Sequence of chain 1.D:
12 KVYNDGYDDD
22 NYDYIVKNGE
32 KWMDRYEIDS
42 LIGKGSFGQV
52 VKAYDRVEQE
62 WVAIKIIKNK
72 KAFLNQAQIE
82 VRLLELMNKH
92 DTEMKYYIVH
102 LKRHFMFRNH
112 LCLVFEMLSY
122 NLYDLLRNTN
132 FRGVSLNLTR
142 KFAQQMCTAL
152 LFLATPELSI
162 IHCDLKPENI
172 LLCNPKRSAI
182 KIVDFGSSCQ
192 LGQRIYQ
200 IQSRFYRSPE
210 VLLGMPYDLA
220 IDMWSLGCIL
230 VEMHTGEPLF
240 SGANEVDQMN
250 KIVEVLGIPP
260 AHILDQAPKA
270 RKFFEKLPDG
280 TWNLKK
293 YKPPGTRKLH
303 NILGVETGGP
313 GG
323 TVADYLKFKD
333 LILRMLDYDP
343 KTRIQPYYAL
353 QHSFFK

The protein below binds the small molecule below.
Small molecule (SMILES): COc1ccc2sc(NC(C)=O)nc2c1

Binding-site contacts:
Ligand atom CAB contacts residue LYS66 of chain 1.D at 3.8 Å.
Ligand atom CAA contacts residue ILE43 of chain 1.D at 3.7 Å (hydrophobic).
Ligand atom CAF contacts residue LEU172 of chain 1.D at 3.3 Å (hydrophobic).
Ligand atom CAE contacts residue VAL184 of chain 1.D at 4.1 Å (hydrophobic).
Ligand atom CAD contacts residue PHE116 of chain 1.D at 4.2 Å (hydrophobic).
Ligand atom OAI contacts residue LEU119 of chain 1.D at 3.3 Å (h-bond).
Ligand atom CAK contacts residue LYS66 of chain 1.D at 3.9 Å.
Ligand atom OAI contacts residue ALA64 of chain 1.D at 3.8 Å.
Ligand atom CAA contacts residue LEU172 of chain 1.D at 3.7 Å (hydrophobic).
Ligand atom CAE contacts residue ALA64 of chain 1.D at 4.2 Å (hydrophobic).
Ligand atom CAL contacts residue LEU172 of chain 1.D at 3.6 Å (hydrophobic).
Ligand atom OAC contacts residue LYS66 of chain 1.D at 3.3 Å (salt-bridge).
Ligand atom CAN contacts residue LEU172 of chain 1.D at 3.7 Å (hydrophobic).
Ligand atom CAL contacts residue ALA64 of chain 1.D at 3.7 Å (hydrophobic).
Ligand atom CAO contacts residue VAL184 of chain 1.D at 4.0 Å (hydrophobic).
Ligand atom CAE contacts residue PHE116 of chain 1.D at 3.8 Å (hydrophobic).
Ligand atom CAM contacts residue VAL51 of chain 1.D at 4.4 Å (hydrophobic).
Ligand atom CAA contacts residue SER120 of chain 1.D at 3.8 Å.
Ligand atom CAK contacts residue ASP185 of chain 1.D at 3.7 Å.
Ligand atom CAD contacts residue LEU119 of chain 1.D at 4.1 Å (hydrophobic).
Ligand atom CAA contacts residue LEU119 of chain 1.D at 3.4 Å (hydrophobic).
Ligand atom SAJ contacts residue VAL184 of chain 1.D at 3.9 Å.
Ligand atom CAB contacts residue VAL184 of chain 1.D at 4.3 Å (hydrophobic).
Ligand atom OAC contacts residue ASP185 of chain 1.D at 3.2 Å.
Ligand atom CAO contacts residue LEU172 of chain 1.D at 4.4 Å (hydrophobic).
Ligand atom OAI contacts residue MET118 of chain 1.D at 4.2 Å.
Ligand atom CAD contacts residue GLU117 of chain 1.D at 3.5 Å.
Ligand atom NAG contacts residue LEU172 of chain 1.D at 4.2 Å.
Ligand atom OAI contacts residue ILE43 of chain 1.D at 4.3 Å.
Ligand atom CAD contacts residue ALA64 of chain 1.D at 3.6 Å (hydrophobic).
Ligand atom CAE contacts residue VAL100 of chain 1.D at 4.0 Å (hydrophobic).
Ligand atom CAD contacts residue LEU172 of chain 1.D at 4.3 Å (hydrophobic).
Ligand atom NAG contacts residue VAL51 of chain 1.D at 4.3 Å.
Ligand atom CAF contacts residue ALA64 of chain 1.D at 4.4 Å (hydrophobic).
Ligand atom CAL contacts residue LEU119 of chain 1.D at 4.2 Å (hydrophobic).
Ligand atom CAM contacts residue VAL184 of chain 1.D at 4.3 Å (hydrophobic).
Ligand atom CAB contacts residue ASP185 of chain 1.D at 3.5 Å.
Ligand atom OAI contacts residue LEU172 of chain 1.D at 3.9 Å.
Ligand atom CAE contacts residue GLU117 of chain 1.D at 4.3 Å.
Ligand atom OAC contacts residue PHE48 of chain 1.D at 3.9 Å.